Binding-site contacts:
Ligand atom C3 contacts residue GLN577 of chain 1.C at 4.2 Å.
Ligand atom N2 contacts residue ASN328 of chain 1.C at 2.9 Å (h-bond).
Ligand atom C8 contacts residue GLN577 of chain 1.C at 4.5 Å.
Ligand atom C1 contacts residue ASN328 of chain 1.C at 1.4 Å.
Ligand atom C3 contacts residue ASN328 of chain 1.C at 3.8 Å.
Ligand atom C8 contacts residue PRO576 of chain 1.C at 4.0 Å (hydrophobic).
Ligand atom O3 contacts residue GLN577 of chain 1.C at 4.0 Å.
Ligand atom N2 contacts residue GLN577 of chain 1.C at 3.9 Å.
Ligand atom C2 contacts residue ASN328 of chain 1.C at 2.4 Å.
Ligand atom C8 contacts residue ASN328 of chain 1.C at 4.3 Å.
Ligand atom O7 contacts residue ASN328 of chain 1.C at 2.9 Å (h-bond).
Ligand atom C7 contacts residue ASN328 of chain 1.C at 3.1 Å.
Ligand atom C4 contacts residue ASN328 of chain 1.C at 4.2 Å.
Ligand atom O5 contacts residue ASN328 of chain 1.C at 2.4 Å (h-bond).
Ligand atom C5 contacts residue ASN328 of chain 1.C at 3.7 Å.
Ligand atom C1 contacts residue GLN577 of chain 1.C at 4.3 Å.

Sequence of chain 1.C:
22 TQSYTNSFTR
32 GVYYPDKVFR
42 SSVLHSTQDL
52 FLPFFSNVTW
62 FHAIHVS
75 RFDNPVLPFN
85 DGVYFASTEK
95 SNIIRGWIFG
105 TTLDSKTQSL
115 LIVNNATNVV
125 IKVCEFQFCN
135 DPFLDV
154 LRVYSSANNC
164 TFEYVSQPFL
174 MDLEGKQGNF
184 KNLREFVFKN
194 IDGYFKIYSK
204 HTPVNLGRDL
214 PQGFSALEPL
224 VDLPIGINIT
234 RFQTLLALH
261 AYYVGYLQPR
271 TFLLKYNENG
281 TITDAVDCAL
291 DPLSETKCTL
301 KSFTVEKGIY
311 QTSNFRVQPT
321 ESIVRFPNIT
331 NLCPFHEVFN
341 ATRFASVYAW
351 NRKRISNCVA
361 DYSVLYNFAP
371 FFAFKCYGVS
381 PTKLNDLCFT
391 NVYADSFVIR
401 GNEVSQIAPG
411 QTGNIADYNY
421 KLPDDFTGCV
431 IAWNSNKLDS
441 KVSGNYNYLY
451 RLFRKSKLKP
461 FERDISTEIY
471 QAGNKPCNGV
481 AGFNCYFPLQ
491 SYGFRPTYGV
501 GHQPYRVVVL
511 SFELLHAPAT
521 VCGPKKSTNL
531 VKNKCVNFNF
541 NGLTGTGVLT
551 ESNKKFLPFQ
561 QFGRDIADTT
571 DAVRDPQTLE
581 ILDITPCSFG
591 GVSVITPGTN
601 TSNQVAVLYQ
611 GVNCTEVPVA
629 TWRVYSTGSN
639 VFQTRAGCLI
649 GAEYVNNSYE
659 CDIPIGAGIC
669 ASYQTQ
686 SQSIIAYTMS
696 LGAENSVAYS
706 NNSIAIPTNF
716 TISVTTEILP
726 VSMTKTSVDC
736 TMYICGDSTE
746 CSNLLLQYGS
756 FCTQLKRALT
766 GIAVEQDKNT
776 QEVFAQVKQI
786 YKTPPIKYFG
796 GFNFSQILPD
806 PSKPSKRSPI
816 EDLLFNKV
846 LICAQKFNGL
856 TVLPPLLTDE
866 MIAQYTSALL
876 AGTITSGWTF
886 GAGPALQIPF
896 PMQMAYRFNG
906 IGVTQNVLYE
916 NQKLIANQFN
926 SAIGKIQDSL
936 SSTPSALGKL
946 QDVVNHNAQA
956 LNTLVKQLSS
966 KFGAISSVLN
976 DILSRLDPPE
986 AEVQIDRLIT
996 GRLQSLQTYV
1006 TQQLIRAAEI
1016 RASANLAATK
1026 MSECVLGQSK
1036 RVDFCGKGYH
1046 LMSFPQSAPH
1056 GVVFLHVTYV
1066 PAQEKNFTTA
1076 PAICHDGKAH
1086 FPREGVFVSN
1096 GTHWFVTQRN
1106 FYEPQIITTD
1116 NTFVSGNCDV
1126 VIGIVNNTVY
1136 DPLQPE

The protein below binds the small molecule below.
Small molecule (SMILES): CC(=O)N[C@@H]1[C@@H](O)[C@H](O)[C@@H](CO)O[C@H]1O